Sequence of chain 1.D:
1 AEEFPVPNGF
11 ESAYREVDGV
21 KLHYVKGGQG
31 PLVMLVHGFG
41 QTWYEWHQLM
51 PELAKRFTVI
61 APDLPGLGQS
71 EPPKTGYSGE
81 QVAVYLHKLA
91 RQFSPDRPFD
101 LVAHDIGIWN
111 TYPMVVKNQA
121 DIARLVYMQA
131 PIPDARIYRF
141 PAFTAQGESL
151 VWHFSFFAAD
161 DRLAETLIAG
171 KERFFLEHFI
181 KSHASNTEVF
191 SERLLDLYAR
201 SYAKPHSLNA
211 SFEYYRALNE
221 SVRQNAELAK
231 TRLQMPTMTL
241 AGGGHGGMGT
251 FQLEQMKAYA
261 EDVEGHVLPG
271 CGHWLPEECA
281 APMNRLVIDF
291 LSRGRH

Binding-site contacts:
Ligand atom C03 contacts residue TRP109 of chain 1.D at 4.4 Å (hydrophobic).
Ligand atom BR6 contacts residue HIS153 of chain 1.D at 4.2 Å.
Ligand atom C02 contacts residue HIS273 of chain 1.D at 3.7 Å.
Ligand atom C03 contacts residue HIS153 of chain 1.D at 3.8 Å.
Ligand atom C03 contacts residue TYR215 of chain 1.D at 3.2 Å (hydrophobic).
Ligand atom C02 contacts residue HIS153 of chain 1.D at 4.4 Å.
Ligand atom BR6 contacts residue VAL151 of chain 1.D at 4.3 Å.
Ligand atom C02 contacts residue TYR215 of chain 1.D at 3.7 Å (hydrophobic).
Ligand atom C03 contacts residue ILE106 of chain 1.D at 4.0 Å (hydrophobic).
Ligand atom O04 contacts residue HIS153 of chain 1.D at 2.5 Å (h-bond).
Ligand atom C03 contacts residue ASP105 of chain 1.D at 2.5 Å.
Ligand atom C03 contacts residue PHE154 of chain 1.D at 4.2 Å (hydrophobic).
Ligand atom C02 contacts residue ASP105 of chain 1.D at 1.4 Å.
Ligand atom BR6 contacts residue HIS273 of chain 1.D at 4.3 Å.
Ligand atom O04 contacts residue ASP105 of chain 1.D at 3.7 Å.
Ligand atom C05 contacts residue ASP105 of chain 1.D at 3.0 Å.
Ligand atom C05 contacts residue PHE154 of chain 1.D at 3.9 Å (hydrophobic).
Ligand atom BR6 contacts residue PHE154 of chain 1.D at 4.0 Å.
Ligand atom C05 contacts residue TRP109 of chain 1.D at 4.0 Å (hydrophobic).
Ligand atom C05 contacts residue ALA130 of chain 1.D at 3.9 Å (hydrophobic).
Ligand atom BR6 contacts residue ASP105 of chain 1.D at 3.9 Å.
Ligand atom C05 contacts residue HIS153 of chain 1.D at 4.5 Å.
Ligand atom O04 contacts residue PHE154 of chain 1.D at 3.4 Å.
Ligand atom O04 contacts residue TYR215 of chain 1.D at 2.6 Å (h-bond).

This small molecule binds to this protein.
Small molecule (SMILES): C[C@H](O)CBr